This protein binds this small molecule.
Small molecule (SMILES): Cn1c(Cn2ccc(C(F)(F)F)c(Oc3cc(Cl)cc(C#N)c3)c2=O)n[nH]c1=O

Sequence of chain 1.A:
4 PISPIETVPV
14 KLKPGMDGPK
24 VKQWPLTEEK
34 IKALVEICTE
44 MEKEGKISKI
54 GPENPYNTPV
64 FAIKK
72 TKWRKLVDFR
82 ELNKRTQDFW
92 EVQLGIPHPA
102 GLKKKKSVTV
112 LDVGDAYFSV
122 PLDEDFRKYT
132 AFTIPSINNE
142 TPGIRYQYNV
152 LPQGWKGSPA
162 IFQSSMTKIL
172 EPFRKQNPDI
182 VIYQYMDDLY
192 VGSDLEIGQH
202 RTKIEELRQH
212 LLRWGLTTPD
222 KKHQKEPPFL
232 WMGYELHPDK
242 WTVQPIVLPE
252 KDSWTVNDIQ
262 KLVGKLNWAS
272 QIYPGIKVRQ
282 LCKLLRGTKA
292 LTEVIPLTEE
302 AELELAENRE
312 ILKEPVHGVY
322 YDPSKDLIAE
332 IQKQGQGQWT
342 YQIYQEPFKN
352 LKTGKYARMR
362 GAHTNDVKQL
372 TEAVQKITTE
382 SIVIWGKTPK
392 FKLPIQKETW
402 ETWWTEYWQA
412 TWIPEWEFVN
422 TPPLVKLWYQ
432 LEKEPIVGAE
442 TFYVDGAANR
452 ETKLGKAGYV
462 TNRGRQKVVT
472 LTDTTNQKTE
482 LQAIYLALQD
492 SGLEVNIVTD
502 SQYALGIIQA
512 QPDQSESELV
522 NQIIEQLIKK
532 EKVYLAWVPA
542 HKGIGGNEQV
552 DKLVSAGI

Binding-site contacts:
Ligand atom O23 contacts residue PRO239 of chain 1.A at 3.3 Å.
Ligand atom F contacts residue VAL192 of chain 1.A at 3.1 Å.
Ligand atom F contacts residue TYR191 of chain 1.A at 3.1 Å.
Ligand atom C24 contacts residue LEU237 of chain 1.A at 3.6 Å (hydrophobic).
Ligand atom O contacts residue VAL109 of chain 1.A at 3.5 Å.
Ligand atom C1 contacts residue TYR191 of chain 1.A at 3.6 Å (hydrophobic).
Ligand atom C4 contacts residue LEU237 of chain 1.A at 3.5 Å (hydrophobic).
Ligand atom C9 contacts residue VAL109 of chain 1.A at 3.7 Å (hydrophobic).
Ligand atom N contacts residue PHE230 of chain 1.A at 3.5 Å.
Ligand atom C6 contacts residue TYR191 of chain 1.A at 3.8 Å (hydrophobic).
Ligand atom N20 contacts residue PRO239 of chain 1.A at 3.5 Å (h-bond).
Ligand atom F15 contacts residue TYR184 of chain 1.A at 3.7 Å.
Ligand atom C6 contacts residue TRP232 of chain 1.A at 3.5 Å (hydrophobic).
Ligand atom F14 contacts residue TYR191 of chain 1.A at 3.2 Å.
Ligand atom N22 contacts residue HIS238 of chain 1.A at 3.5 Å (h-bond).
Ligand atom O contacts residue TYR191 of chain 1.A at 3.4 Å.
Ligand atom C5 contacts residue TYR191 of chain 1.A at 3.6 Å (hydrophobic).
Ligand atom C contacts residue TYR191 of chain 1.A at 3.5 Å (hydrophobic).
Ligand atom F15 contacts residue GLY193 of chain 1.A at 3.5 Å.
Ligand atom C24 contacts residue HIS238 of chain 1.A at 3.3 Å.
Ligand atom C2 contacts residue TYR191 of chain 1.A at 3.4 Å (hydrophobic).
Ligand atom F15 contacts residue VAL182 of chain 1.A at 3.3 Å.
Ligand atom F contacts residue GLY193 of chain 1.A at 3.0 Å.
Ligand atom N19 contacts residue LYS106 of chain 1.A at 3.3 Å (salt-bridge).
Ligand atom C4 contacts residue TYR191 of chain 1.A at 3.7 Å (hydrophobic).
Ligand atom C13 contacts residue TYR191 of chain 1.A at 3.8 Å (hydrophobic).
Ligand atom C10 contacts residue VAL109 of chain 1.A at 3.8 Å (hydrophobic).
Ligand atom F14 contacts residue TYR184 of chain 1.A at 3.1 Å.
Ligand atom C7 contacts residue VAL109 of chain 1.A at 3.6 Å (hydrophobic).
Ligand atom N contacts residue TRP232 of chain 1.A at 3.3 Å.
Ligand atom N20 contacts residue LYS106 of chain 1.A at 2.8 Å (salt-bridge).
Ligand atom C3 contacts residue TYR191 of chain 1.A at 3.6 Å (hydrophobic).
Ligand atom C6 contacts residue LEU237 of chain 1.A at 3.7 Å (hydrophobic).
Ligand atom C17 contacts residue TYR321 of chain 1.A at 3.5 Å (hydrophobic).
Ligand atom C10 contacts residue LEU103 of chain 1.A at 3.8 Å (hydrophobic).
Ligand atom C5 contacts residue LEU237 of chain 1.A at 3.5 Å (hydrophobic).
Ligand atom C10 contacts residue LYS104 of chain 1.A at 3.3 Å.
Ligand atom C21 contacts residue PRO239 of chain 1.A at 3.5 Å (hydrophobic).
Ligand atom C8 contacts residue VAL109 of chain 1.A at 3.7 Å (hydrophobic).
Ligand atom C5 contacts residue TRP232 of chain 1.A at 3.6 Å (hydrophobic).